Sequence of chain 1.M:
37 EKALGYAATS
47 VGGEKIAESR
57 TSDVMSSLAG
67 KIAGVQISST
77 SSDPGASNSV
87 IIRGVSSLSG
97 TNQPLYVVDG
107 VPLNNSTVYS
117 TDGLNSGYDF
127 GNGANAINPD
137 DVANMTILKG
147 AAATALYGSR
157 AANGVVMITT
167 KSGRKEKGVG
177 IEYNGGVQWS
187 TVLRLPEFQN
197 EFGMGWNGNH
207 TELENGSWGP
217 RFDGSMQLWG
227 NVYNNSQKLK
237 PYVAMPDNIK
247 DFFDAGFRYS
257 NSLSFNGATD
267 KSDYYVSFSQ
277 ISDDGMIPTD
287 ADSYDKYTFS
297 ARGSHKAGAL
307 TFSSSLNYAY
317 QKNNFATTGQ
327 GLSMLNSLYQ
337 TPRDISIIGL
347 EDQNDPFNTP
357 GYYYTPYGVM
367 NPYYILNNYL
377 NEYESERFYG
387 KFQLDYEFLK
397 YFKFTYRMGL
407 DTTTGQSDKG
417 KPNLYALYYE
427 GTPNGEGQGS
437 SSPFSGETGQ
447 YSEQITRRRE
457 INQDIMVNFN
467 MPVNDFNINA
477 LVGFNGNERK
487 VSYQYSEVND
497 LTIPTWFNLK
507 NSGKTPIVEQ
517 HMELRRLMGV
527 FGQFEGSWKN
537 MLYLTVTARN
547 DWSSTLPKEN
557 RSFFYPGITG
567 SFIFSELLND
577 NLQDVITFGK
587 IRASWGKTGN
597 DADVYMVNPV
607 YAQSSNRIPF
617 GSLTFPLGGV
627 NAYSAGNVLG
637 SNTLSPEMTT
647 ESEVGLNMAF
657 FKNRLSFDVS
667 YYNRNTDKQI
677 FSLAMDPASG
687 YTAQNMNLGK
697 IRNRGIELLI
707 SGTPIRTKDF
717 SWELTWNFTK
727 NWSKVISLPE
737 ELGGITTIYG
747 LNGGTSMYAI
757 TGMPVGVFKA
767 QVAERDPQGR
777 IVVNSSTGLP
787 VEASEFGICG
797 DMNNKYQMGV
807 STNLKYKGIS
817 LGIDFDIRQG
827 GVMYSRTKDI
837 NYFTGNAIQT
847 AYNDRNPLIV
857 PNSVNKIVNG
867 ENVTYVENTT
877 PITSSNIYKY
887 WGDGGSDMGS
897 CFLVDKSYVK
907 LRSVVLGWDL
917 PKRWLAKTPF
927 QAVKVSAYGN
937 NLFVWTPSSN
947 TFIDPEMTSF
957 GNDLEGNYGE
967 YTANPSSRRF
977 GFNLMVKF

Sequence of chain 1.D:
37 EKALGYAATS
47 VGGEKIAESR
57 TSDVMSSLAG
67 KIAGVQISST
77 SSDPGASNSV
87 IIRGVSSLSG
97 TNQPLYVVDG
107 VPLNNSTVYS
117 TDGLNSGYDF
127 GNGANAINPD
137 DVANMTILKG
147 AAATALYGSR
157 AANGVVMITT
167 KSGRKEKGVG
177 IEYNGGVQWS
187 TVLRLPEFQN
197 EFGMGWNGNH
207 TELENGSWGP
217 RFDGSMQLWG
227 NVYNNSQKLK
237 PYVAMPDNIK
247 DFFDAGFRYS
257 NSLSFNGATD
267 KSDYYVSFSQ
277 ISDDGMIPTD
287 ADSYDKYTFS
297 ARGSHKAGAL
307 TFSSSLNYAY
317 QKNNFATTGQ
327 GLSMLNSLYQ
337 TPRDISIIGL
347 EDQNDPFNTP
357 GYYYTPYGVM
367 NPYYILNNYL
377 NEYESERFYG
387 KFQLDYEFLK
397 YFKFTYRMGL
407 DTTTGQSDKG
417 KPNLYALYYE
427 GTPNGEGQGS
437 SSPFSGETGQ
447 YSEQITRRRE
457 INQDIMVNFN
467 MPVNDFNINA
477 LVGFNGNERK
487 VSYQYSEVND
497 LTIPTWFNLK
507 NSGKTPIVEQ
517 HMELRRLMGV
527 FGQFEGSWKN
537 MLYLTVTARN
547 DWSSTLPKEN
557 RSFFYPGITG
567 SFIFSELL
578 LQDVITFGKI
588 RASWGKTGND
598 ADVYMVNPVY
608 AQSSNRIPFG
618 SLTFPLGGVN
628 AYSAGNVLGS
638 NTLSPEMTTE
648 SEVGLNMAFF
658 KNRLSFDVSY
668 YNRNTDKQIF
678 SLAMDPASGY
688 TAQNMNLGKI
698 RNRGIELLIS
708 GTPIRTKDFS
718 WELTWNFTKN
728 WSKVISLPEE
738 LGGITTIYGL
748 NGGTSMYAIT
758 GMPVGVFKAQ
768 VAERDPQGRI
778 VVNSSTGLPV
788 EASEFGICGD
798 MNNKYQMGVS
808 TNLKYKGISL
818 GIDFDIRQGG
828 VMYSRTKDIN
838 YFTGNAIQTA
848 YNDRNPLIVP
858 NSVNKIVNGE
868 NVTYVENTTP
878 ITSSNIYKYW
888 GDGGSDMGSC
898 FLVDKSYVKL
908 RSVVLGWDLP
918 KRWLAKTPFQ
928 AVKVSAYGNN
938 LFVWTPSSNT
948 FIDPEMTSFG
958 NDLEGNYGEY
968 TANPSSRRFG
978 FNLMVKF

The protein below binds the small molecule below.
Small molecule (SMILES): CCCCCCCCCC(=O)OCCCOC(=O)CCCCCCCCC

Binding-site contacts:
Ligand atom C18 contacts residue GLN459 of chain 1.D at 3.7 Å.
Ligand atom C9 contacts residue GLN459 of chain 1.D at 3.8 Å.
Ligand atom O4 contacts residue ILE457 of chain 1.D at 4.2 Å.
Ligand atom C16 contacts residue PHE274 of chain 1.M at 4.1 Å (hydrophobic).
Ligand atom C10 contacts residue ILE457 of chain 1.D at 4.1 Å (hydrophobic).
Ligand atom C19 contacts residue TYR402 of chain 1.D at 3.4 Å (hydrophobic).
Ligand atom O8 contacts residue GLU484 of chain 1.D at 3.6 Å (salt-bridge).
Ligand atom C2 contacts residue CYS1 of chain 1.C at 3.4 Å (hydrophobic).
Ligand atom C8 contacts residue MET404 of chain 1.D at 3.6 Å (hydrophobic).
Ligand atom C6 contacts residue GLN459 of chain 1.D at 3.1 Å.
Ligand atom C12 contacts residue GLN459 of chain 1.D at 3.9 Å.
Ligand atom C20 contacts residue TYR402 of chain 1.D at 3.8 Å (hydrophobic).
Ligand atom C9 contacts residue MET404 of chain 1.D at 3.5 Å (hydrophobic).
Ligand atom C8 contacts residue PHE274 of chain 1.M at 4.1 Å (hydrophobic).
Ligand atom C19 contacts residue GLN459 of chain 1.D at 3.9 Å.
Ligand atom C1 contacts residue ASN483 of chain 1.D at 4.1 Å.
Ligand atom C14 contacts residue PHE274 of chain 1.M at 3.6 Å (hydrophobic).
Ligand atom C21 contacts residue TYR402 of chain 1.D at 3.5 Å (hydrophobic).
Ligand atom C7 contacts residue CYS1 of chain 1.C at 4.1 Å (hydrophobic).
Ligand atom C10 contacts residue GLN459 of chain 1.D at 3.5 Å.
Ligand atom C2 contacts residue ASN483 of chain 1.D at 3.7 Å.
Ligand atom C1 contacts residue GLN459 of chain 1.D at 4.2 Å.
Ligand atom C2 contacts residue GLU484 of chain 1.D at 4.0 Å.
Ligand atom O9 contacts residue CYS1 of chain 1.C at 3.8 Å.
Ligand atom C2 contacts residue GLY482 of chain 1.D at 3.9 Å.
Ligand atom C8 contacts residue GLN459 of chain 1.D at 4.0 Å.
Ligand atom C1 contacts residue GLY482 of chain 1.D at 3.7 Å.
Ligand atom C1 contacts residue CYS1 of chain 1.C at 3.9 Å (hydrophobic).
Ligand atom C3 contacts residue GLU484 of chain 1.D at 3.5 Å.
Ligand atom C14 contacts residue TYR402 of chain 1.D at 3.9 Å (hydrophobic).
Ligand atom O1 contacts residue GLY482 of chain 1.D at 4.1 Å.
Ligand atom C6 contacts residue MET404 of chain 1.D at 3.6 Å (hydrophobic).
Ligand atom C9 contacts residue TYR402 of chain 1.D at 3.5 Å (hydrophobic).
Ligand atom C5 contacts residue ILE457 of chain 1.D at 3.9 Å (hydrophobic).
Ligand atom C4 contacts residue GLN459 of chain 1.D at 4.1 Å.
Ligand atom O8 contacts residue ILE457 of chain 1.D at 3.9 Å.
Ligand atom C11 contacts residue GLN459 of chain 1.D at 4.0 Å.
Ligand atom O1 contacts residue CYS1 of chain 1.C at 3.3 Å (h-bond).
Ligand atom C15 contacts residue TYR402 of chain 1.D at 3.2 Å (hydrophobic).
Ligand atom O4 contacts residue GLN459 of chain 1.D at 4.1 Å.

Sequence of chain 1.C:
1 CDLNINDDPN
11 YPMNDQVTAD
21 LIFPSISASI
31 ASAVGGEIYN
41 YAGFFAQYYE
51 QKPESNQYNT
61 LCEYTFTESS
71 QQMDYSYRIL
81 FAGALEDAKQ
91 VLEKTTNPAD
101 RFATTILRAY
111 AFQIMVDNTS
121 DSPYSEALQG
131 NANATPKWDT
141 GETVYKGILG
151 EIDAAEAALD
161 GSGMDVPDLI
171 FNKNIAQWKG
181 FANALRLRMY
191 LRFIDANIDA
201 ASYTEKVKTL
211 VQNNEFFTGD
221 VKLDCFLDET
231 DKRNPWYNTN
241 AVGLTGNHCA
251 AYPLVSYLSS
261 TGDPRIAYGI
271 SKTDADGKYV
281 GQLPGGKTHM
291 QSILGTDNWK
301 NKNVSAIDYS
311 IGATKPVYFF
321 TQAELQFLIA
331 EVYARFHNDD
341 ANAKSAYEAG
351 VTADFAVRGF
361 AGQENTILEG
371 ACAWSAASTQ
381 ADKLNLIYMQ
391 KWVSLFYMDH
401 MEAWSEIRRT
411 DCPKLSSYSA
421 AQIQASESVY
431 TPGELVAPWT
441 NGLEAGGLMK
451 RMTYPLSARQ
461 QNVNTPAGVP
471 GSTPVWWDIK